Sequence of chain 1.B:
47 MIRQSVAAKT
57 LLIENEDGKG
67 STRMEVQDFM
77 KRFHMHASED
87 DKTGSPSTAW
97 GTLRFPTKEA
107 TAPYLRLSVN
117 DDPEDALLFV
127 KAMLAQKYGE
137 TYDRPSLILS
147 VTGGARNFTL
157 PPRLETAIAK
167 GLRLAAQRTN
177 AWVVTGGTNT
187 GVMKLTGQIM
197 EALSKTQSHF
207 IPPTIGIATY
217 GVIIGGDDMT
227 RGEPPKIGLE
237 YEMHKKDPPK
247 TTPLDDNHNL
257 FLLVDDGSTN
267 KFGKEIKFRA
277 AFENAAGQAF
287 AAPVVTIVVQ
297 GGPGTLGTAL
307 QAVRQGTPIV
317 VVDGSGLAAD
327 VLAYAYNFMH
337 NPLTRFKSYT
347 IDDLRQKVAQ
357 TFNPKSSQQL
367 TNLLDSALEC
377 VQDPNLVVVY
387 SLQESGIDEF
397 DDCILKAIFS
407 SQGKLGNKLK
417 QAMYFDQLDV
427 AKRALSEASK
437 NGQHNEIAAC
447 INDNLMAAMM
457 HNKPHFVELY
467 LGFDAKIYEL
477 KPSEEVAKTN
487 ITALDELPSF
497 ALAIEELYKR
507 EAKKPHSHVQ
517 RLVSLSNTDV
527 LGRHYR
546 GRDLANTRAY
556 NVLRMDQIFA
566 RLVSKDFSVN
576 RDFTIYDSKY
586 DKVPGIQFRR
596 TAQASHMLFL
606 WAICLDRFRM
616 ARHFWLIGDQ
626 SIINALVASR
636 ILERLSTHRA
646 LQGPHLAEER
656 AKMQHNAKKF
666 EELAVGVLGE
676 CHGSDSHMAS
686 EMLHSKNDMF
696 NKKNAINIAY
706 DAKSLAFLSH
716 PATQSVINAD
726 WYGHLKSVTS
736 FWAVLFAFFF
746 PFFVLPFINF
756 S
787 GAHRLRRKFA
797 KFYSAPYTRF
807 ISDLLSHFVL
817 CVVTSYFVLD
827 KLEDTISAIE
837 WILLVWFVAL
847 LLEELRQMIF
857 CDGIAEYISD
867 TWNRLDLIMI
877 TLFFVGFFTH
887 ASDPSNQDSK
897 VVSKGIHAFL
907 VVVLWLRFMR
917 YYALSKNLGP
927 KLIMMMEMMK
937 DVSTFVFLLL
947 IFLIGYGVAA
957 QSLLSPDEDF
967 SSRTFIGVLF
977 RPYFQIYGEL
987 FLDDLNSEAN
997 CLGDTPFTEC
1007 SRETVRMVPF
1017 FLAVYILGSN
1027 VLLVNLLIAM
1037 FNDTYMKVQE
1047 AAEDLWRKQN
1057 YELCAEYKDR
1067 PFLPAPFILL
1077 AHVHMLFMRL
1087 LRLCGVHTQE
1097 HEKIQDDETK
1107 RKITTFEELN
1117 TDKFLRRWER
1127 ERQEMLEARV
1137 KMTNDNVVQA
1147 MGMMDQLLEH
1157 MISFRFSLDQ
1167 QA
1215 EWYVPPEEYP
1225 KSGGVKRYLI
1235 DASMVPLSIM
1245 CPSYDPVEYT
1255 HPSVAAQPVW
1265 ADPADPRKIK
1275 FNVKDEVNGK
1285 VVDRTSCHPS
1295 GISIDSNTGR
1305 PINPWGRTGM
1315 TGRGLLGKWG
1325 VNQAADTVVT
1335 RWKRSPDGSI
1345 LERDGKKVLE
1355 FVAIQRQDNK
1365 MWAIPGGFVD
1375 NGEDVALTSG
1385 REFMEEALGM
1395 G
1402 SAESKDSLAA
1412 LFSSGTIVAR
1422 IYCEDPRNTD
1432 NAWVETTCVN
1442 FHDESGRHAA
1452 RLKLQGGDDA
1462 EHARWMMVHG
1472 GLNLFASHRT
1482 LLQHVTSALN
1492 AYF

Binding-site contacts:
Ligand atom C15 contacts residue LEU975 of chain 1.B at 3.9 Å (hydrophobic).
Ligand atom C10 contacts residue PRO1015 of chain 1.A at 4.4 Å (hydrophobic).
Ligand atom C17 contacts residue LEU975 of chain 1.B at 4.4 Å (hydrophobic).
Ligand atom C16 contacts residue TYR979 of chain 1.B at 3.8 Å (hydrophobic).
Ligand atom C6 contacts residue PRO1015 of chain 1.A at 3.8 Å (hydrophobic).
Ligand atom C3 contacts residue ILE972 of chain 1.B at 3.9 Å (hydrophobic).
Ligand atom C15 contacts residue TYR979 of chain 1.B at 4.3 Å (hydrophobic).
Ligand atom O1 contacts residue PHE1003 of chain 1.A at 3.2 Å (h-bond).
Ligand atom C18 contacts residue PHE1016 of chain 1.A at 3.9 Å (hydrophobic).
Ligand atom C2 contacts residue CLR1 of chain 1.G at 3.7 Å.
Ligand atom C24 contacts residue LEU949 of chain 1.B at 3.9 Å (hydrophobic).
Ligand atom C4 contacts residue ARG1012 of chain 1.A at 3.8 Å.
Ligand atom C2 contacts residue ARG1012 of chain 1.A at 4.3 Å.
Ligand atom C27 contacts residue TYR979 of chain 1.B at 4.3 Å (hydrophobic).
Ligand atom C19 contacts residue PRO1015 of chain 1.A at 3.8 Å (hydrophobic).
Ligand atom C1 contacts residue CLR1 of chain 1.G at 3.9 Å.
Ligand atom C6 contacts residue ILE972 of chain 1.B at 4.1 Å (hydrophobic).
Ligand atom C26 contacts residue VAL942 of chain 1.B at 3.7 Å (hydrophobic).
Ligand atom C5 contacts residue PRO1015 of chain 1.A at 3.7 Å (hydrophobic).
Ligand atom C25 contacts residue TYR979 of chain 1.B at 4.0 Å (hydrophobic).
Ligand atom O1 contacts residue ILE972 of chain 1.B at 4.1 Å.
Ligand atom C5 contacts residue ILE972 of chain 1.B at 4.4 Å (hydrophobic).
Ligand atom C4 contacts residue PHE1003 of chain 1.A at 4.0 Å (hydrophobic).
Ligand atom C7 contacts residue PRO1015 of chain 1.A at 4.3 Å (hydrophobic).
Ligand atom C19 contacts residue ARG1012 of chain 1.A at 3.6 Å.
Ligand atom C26 contacts residue LEU946 of chain 1.B at 3.9 Å (hydrophobic).
Ligand atom C26 contacts residue LEU945 of chain 1.B at 3.9 Å (hydrophobic).
Ligand atom C24 contacts residue TYR979 of chain 1.B at 4.1 Å (hydrophobic).
Ligand atom C16 contacts residue LEU975 of chain 1.B at 3.9 Å (hydrophobic).
Ligand atom C22 contacts residue TYR979 of chain 1.B at 4.0 Å (hydrophobic).
Ligand atom C24 contacts residue LEU946 of chain 1.B at 3.8 Å (hydrophobic).
Ligand atom C6 contacts residue PHE976 of chain 1.B at 3.8 Å (hydrophobic).
Ligand atom C19 contacts residue PHE1016 of chain 1.A at 3.9 Å (hydrophobic).
Ligand atom C3 contacts residue PHE1003 of chain 1.A at 4.4 Å (hydrophobic).
Ligand atom C7 contacts residue PHE976 of chain 1.B at 3.6 Å (hydrophobic).
Ligand atom O1 contacts residue ARG1012 of chain 1.A at 2.9 Å (salt-bridge).
Ligand atom C18 contacts residue ALA1019 of chain 1.A at 3.7 Å (hydrophobic).
Ligand atom C27 contacts residue VAL942 of chain 1.B at 4.3 Å (hydrophobic).
Ligand atom C4 contacts residue PRO1015 of chain 1.A at 3.7 Å (hydrophobic).
Ligand atom C3 contacts residue ARG1012 of chain 1.A at 4.0 Å.

The small molecule below binds the protein below.
Small molecule (SMILES): CC(C)CCC[C@@H](C)[C@H]1CC[C@H]2[C@@H]3CC=C4C[C@@H](O)CC[C@]4(C)[C@H]3CC[C@]12C

Sequence of chain 1.A:
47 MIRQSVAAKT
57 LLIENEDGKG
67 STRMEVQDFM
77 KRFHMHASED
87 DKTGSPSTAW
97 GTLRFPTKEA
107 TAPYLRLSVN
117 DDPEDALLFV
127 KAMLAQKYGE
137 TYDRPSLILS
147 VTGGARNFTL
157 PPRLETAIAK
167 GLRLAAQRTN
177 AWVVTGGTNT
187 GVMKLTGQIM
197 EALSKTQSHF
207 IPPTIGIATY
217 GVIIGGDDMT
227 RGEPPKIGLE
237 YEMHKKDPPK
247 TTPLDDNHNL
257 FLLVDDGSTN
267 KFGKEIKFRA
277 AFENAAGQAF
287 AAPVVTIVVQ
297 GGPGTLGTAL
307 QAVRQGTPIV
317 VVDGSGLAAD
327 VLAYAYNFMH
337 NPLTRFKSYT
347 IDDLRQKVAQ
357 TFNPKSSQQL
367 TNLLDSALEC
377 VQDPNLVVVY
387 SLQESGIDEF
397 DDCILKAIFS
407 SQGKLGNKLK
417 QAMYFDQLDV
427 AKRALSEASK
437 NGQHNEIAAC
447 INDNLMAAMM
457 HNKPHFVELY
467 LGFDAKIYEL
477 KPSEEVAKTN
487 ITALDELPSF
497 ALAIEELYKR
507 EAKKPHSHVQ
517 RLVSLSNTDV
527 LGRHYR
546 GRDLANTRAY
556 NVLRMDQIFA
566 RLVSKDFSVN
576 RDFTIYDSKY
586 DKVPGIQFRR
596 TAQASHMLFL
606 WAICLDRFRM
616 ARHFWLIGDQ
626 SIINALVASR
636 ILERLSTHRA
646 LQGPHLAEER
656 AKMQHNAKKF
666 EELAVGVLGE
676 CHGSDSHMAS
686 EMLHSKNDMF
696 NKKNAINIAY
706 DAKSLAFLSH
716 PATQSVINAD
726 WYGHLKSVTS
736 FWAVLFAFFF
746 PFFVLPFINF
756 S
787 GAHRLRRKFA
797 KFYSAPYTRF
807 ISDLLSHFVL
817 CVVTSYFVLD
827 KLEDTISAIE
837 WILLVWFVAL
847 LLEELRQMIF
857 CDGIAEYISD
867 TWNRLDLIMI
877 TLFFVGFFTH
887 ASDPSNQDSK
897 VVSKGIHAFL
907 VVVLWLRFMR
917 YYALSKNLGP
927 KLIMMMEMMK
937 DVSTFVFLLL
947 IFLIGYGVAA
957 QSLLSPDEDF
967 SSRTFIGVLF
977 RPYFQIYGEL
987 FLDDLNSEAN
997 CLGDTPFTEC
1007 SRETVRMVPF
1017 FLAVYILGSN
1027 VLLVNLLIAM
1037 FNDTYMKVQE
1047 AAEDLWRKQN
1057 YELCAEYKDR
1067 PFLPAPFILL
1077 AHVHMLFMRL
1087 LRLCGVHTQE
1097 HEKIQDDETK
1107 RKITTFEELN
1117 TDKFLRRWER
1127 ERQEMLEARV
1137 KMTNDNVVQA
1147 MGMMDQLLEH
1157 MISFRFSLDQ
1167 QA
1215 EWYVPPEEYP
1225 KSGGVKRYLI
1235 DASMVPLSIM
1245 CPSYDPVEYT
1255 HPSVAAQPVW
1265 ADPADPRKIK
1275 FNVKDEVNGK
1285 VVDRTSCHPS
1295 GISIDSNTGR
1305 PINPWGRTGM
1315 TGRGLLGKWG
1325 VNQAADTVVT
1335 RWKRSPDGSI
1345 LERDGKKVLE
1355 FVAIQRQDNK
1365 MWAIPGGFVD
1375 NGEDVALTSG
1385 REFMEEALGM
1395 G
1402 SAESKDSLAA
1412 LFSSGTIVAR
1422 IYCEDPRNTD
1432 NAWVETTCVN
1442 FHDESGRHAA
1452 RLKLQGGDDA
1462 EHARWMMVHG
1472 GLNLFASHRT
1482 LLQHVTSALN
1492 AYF